Binding-site contacts:
Ligand atom C5 contacts residue ILE48 of chain 2.A at 3.9 Å (hydrophobic).
Ligand atom C12 contacts residue ARG17 of chain 2.B at 3.8 Å.
Ligand atom C13 contacts residue ILE48 of chain 2.A at 3.7 Å (hydrophobic).
Ligand atom N2 contacts residue ASP42 of chain 2.B at 3.9 Å.
Ligand atom C11 contacts residue ARG17 of chain 2.B at 3.8 Å.
Ligand atom N1 contacts residue VAL13 of chain 2.A at 3.7 Å.
Ligand atom N3 contacts residue ASN50 of chain 2.A at 4.0 Å.
Ligand atom C12 contacts residue ASP90 of chain 2.A at 3.7 Å.
Ligand atom C5 contacts residue LEU20 of chain 2.A at 3.8 Å (hydrophobic).
Ligand atom N3 contacts residue ASP90 of chain 2.A at 2.8 Å (salt-bridge).
Ligand atom C8 contacts residue ASP42 of chain 2.B at 3.9 Å.
Ligand atom C1 contacts residue ASP42 of chain 2.B at 3.5 Å.
Ligand atom C16 contacts residue ARG17 of chain 2.B at 3.8 Å.
Ligand atom C8 contacts residue VAL47 of chain 2.B at 3.8 Å (hydrophobic).
Ligand atom CL1 contacts residue VAL15 of chain 2.B at 3.6 Å.
Ligand atom C13 contacts residue ASP90 of chain 2.A at 3.9 Å.
Ligand atom C12 contacts residue ILE48 of chain 2.A at 3.7 Å (hydrophobic).
Ligand atom C7 contacts residue VAL47 of chain 2.B at 3.4 Å (hydrophobic).
Ligand atom C4 contacts residue LEU20 of chain 2.A at 3.8 Å (hydrophobic).
Ligand atom N3 contacts residue ILE48 of chain 2.A at 3.9 Å.
Ligand atom C2 contacts residue GLY21 of chain 2.A at 3.5 Å.
Ligand atom C2 contacts residue LEU20 of chain 2.A at 3.4 Å (hydrophobic).
Ligand atom O2 contacts residue LYS31 of chain 2.A at 3.3 Å.
Ligand atom C15 contacts residue ASP90 of chain 2.A at 3.7 Å.
Ligand atom C8 contacts residue ASN45 of chain 2.B at 3.3 Å.
Ligand atom C4 contacts residue LYS33 of chain 2.A at 3.6 Å.
Ligand atom C15 contacts residue ARG17 of chain 2.B at 3.5 Å.
Ligand atom C3 contacts residue VAL47 of chain 2.B at 3.7 Å (hydrophobic).
Ligand atom CL1 contacts residue ILE49 of chain 2.B at 3.6 Å.
Ligand atom N3 contacts residue ARG17 of chain 2.B at 3.3 Å (salt-bridge).
Ligand atom C1 contacts residue VAL13 of chain 2.A at 3.9 Å (hydrophobic).
Ligand atom N2 contacts residue VAL47 of chain 2.B at 3.2 Å.
Ligand atom C2 contacts residue VAL13 of chain 2.A at 4.0 Å (hydrophobic).
Ligand atom C9 contacts residue ILE48 of chain 2.A at 4.0 Å (hydrophobic).
Ligand atom C5 contacts residue LYS33 of chain 2.A at 3.7 Å.
Ligand atom O1 contacts residue VAL47 of chain 2.B at 3.4 Å.
Ligand atom C3 contacts residue LYS33 of chain 2.A at 3.9 Å.
Ligand atom C4 contacts residue VAL13 of chain 2.A at 3.8 Å (hydrophobic).
Ligand atom C17 contacts residue LYS31 of chain 2.A at 4.0 Å.
Ligand atom CL1 contacts residue PHE92 of chain 2.A at 3.8 Å.

Sequence of chain 2.A:
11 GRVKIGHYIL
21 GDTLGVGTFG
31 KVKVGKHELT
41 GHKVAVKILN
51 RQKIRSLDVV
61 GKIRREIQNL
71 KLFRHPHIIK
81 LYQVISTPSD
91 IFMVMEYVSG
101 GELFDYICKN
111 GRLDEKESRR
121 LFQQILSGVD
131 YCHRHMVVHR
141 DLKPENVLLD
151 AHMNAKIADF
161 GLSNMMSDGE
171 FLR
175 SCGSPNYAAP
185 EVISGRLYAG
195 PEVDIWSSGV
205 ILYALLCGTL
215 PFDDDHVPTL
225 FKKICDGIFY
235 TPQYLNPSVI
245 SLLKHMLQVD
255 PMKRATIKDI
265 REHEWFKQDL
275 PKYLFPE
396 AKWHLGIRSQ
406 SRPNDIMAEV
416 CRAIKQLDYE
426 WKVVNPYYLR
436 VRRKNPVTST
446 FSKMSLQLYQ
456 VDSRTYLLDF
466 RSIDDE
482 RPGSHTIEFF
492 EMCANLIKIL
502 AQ

Sequence of chain 2.B:
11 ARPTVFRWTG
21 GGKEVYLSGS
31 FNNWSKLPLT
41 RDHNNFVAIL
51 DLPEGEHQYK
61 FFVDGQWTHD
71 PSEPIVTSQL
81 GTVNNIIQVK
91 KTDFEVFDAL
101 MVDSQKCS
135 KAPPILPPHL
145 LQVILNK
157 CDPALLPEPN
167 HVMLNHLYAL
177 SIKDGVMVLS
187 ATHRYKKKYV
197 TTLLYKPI

A small-molecule ligand and the protein it binds are described below.
Small molecule (SMILES): COc1nc(N(C)C)ccc1-c1cc2c(C(=O)O)c[nH]c2cc1Cl